Sequence of chain 1.C:
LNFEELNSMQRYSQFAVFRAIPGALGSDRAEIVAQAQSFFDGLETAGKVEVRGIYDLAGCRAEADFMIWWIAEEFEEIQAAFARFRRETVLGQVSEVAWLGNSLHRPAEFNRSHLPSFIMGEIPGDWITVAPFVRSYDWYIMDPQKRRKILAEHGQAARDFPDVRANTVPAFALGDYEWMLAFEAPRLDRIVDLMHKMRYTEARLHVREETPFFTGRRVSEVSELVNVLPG

This protein binds this small molecule.
Small molecule (SMILES): CC1=C(CCC(=O)O)C2=Cc3c(CCC(=O)O)c(C)c4n3[Fe@]35n6c(c(C)c(CCC(=O)O)c6=CC1=[N+]23)=CC1=[N+]5C(=C4)C(C)=C1CCC(=O)O

Binding-site contacts:
Ligand atom FE contacts residue HIS160 of chain 1.C at 2.1 Å.
Ligand atom C3B contacts residue HIS120 of chain 1.C at 3.2 Å.
Ligand atom NC contacts residue HIS160 of chain 1.C at 3.0 Å (h-bond).
Ligand atom CHA contacts residue HIS160 of chain 1.C at 3.4 Å.
Ligand atom C2D contacts residue PHE189 of chain 1.C at 3.1 Å (hydrophobic).
Ligand atom O2B contacts residue ASN117 of chain 1.C at 3.2 Å (h-bond).
Ligand atom CMC contacts residue ALA164 of chain 1.C at 3.1 Å (hydrophobic).
Ligand atom NA contacts residue HIS160 of chain 1.C at 3.0 Å (h-bond).
Ligand atom CGC contacts residue HIS120 of chain 1.C at 3.4 Å.
Ligand atom CAB contacts residue HIS120 of chain 1.C at 3.2 Å.
Ligand atom NB contacts residue HIS120 of chain 1.C at 3.5 Å.
Ligand atom CMD contacts residue PHE189 of chain 1.C at 3.2 Å (hydrophobic).
Ligand atom CBB contacts residue LEU157 of chain 1.C at 3.6 Å (hydrophobic).
Ligand atom C1D contacts residue PHE189 of chain 1.C at 3.3 Å (hydrophobic).
Ligand atom C3D contacts residue PHE189 of chain 1.C at 3.4 Å (hydrophobic).
Ligand atom O1C contacts residue HIS120 of chain 1.C at 3.5 Å (h-bond).
Ligand atom C3C contacts residue ALA164 of chain 1.C at 3.6 Å (hydrophobic).
Ligand atom C4B contacts residue HIS120 of chain 1.C at 3.2 Å.
Ligand atom O2A contacts residue ARG141 of chain 1.C at 2.6 Å (salt-bridge).
Ligand atom O1D contacts residue PHE139 of chain 1.C at 3.3 Å.
Ligand atom CGA contacts residue TRP145 of chain 1.C at 3.7 Å (hydrophobic).
Ligand atom O2A contacts residue TRP145 of chain 1.C at 3.7 Å.
Ligand atom CGB contacts residue ASN117 of chain 1.C at 3.4 Å.
Ligand atom CMA contacts residue ARG141 of chain 1.C at 3.6 Å.
Ligand atom C4B contacts residue HIS160 of chain 1.C at 3.6 Å.
Ligand atom C2A contacts residue ARG141 of chain 1.C at 3.6 Å.
Ligand atom O2D contacts residue ARG210 of chain 1.C at 3.5 Å (salt-bridge).
Ligand atom CAD contacts residue LEU187 of chain 1.C at 3.6 Å (hydrophobic).
Ligand atom CMB contacts residue HIS120 of chain 1.C at 3.3 Å.
Ligand atom C2B contacts residue HIS120 of chain 1.C at 3.3 Å.
Ligand atom C4D contacts residue HIS160 of chain 1.C at 3.2 Å.
Ligand atom C1B contacts residue HIS120 of chain 1.C at 3.4 Å.
Ligand atom CHD contacts residue PHE189 of chain 1.C at 3.4 Å (hydrophobic).
Ligand atom NB contacts residue HIS160 of chain 1.C at 3.1 Å (h-bond).
Ligand atom CMA contacts residue PHE139 of chain 1.C at 3.2 Å (hydrophobic).
Ligand atom CGD contacts residue ARG210 of chain 1.C at 3.6 Å.
Ligand atom O2C contacts residue HIS120 of chain 1.C at 2.7 Å (h-bond).
Ligand atom ND contacts residue HIS160 of chain 1.C at 2.9 Å (h-bond).
Ligand atom CHC contacts residue HIS160 of chain 1.C at 3.5 Å.
Ligand atom O1A contacts residue TRP145 of chain 1.C at 2.9 Å (h-bond).